This protein binds this small molecule.
Small molecule (SMILES): CC(=O)N[C@H]1[C@H](O[C@H]2[C@H](O)[C@@H](NC(C)=O)CO[C@@H]2CO)O[C@H](CO)[C@@H](O)[C@@H]1O

Sequence of chain 1.B:
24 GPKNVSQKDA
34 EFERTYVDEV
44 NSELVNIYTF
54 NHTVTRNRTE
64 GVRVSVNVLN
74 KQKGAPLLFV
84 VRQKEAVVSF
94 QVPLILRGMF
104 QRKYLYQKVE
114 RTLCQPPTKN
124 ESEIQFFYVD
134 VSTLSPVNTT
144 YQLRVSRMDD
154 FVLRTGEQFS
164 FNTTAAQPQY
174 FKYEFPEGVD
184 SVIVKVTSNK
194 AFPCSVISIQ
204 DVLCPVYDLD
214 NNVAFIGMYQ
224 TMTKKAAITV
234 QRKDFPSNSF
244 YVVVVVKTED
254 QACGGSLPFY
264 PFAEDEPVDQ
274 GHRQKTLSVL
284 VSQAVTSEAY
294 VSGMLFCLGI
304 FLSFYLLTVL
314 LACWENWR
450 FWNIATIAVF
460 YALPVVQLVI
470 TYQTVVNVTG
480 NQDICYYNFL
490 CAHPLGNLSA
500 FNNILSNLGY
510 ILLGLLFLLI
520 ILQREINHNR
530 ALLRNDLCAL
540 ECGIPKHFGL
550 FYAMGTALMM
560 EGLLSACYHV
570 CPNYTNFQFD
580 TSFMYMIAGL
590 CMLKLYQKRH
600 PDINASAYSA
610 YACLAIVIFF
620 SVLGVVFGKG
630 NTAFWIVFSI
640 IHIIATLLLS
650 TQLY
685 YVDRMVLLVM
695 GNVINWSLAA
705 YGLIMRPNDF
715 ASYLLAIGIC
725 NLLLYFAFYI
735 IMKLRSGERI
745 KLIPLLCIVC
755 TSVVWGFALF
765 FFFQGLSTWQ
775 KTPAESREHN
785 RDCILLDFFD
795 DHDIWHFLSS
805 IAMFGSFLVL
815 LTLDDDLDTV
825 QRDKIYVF

Binding-site contacts:
Ligand atom O6 contacts residue GLN277 of chain 1.B at 4.3 Å.
Ligand atom C5 contacts residue GLN277 of chain 1.B at 4.3 Å.
Ligand atom C8 contacts residue PHE164 of chain 1.B at 4.3 Å (hydrophobic).
Ligand atom C6 contacts residue GLN277 of chain 1.B at 4.1 Å.
Ligand atom C1 contacts residue GLN277 of chain 1.B at 4.2 Å.
Ligand atom C1 contacts residue ASN165 of chain 1.B at 1.4 Å.
Ligand atom C8 contacts residue ASN165 of chain 1.B at 4.4 Å.
Ligand atom O5 contacts residue GLN277 of chain 1.B at 3.3 Å (h-bond).
Ligand atom O5 contacts residue ASN165 of chain 1.B at 2.4 Å (h-bond).
Ligand atom C3 contacts residue ASN165 of chain 1.B at 3.8 Å.
Ligand atom O7 contacts residue THR279 of chain 1.B at 3.8 Å.
Ligand atom C7 contacts residue ASN165 of chain 1.B at 3.4 Å.
Ligand atom C4 contacts residue ASN165 of chain 1.B at 4.2 Å.
Ligand atom O7 contacts residue ASN165 of chain 1.B at 3.5 Å (h-bond).
Ligand atom O7 contacts residue SER163 of chain 1.B at 4.2 Å.
Ligand atom C2 contacts residue ASN165 of chain 1.B at 2.4 Å.
Ligand atom C8 contacts residue SER163 of chain 1.B at 4.0 Å.
Ligand atom C5 contacts residue ASN165 of chain 1.B at 3.7 Å.
Ligand atom N2 contacts residue ASN165 of chain 1.B at 2.8 Å (h-bond).